Sequence of chain 1.A:
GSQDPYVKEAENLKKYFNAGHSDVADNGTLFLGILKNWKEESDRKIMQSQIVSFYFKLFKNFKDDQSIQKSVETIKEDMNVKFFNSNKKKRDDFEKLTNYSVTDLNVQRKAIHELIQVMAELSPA

Sequence of chain 1.F:
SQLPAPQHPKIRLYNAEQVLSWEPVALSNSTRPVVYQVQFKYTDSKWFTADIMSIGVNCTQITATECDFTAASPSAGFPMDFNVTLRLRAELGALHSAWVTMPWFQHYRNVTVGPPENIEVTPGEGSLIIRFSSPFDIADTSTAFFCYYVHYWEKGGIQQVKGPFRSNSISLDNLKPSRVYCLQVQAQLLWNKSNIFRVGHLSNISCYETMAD

Binding-site contacts:
Ligand atom C8 contacts residue ARG111 of chain 1.F at 4.1 Å.
Ligand atom C8 contacts residue SER88 of chain 1.A at 4.2 Å.
Ligand atom C2 contacts residue TRP106 of chain 1.F at 4.0 Å (hydrophobic).
Ligand atom C4 contacts residue ASN85 of chain 1.F at 4.2 Å.
Ligand atom O5 contacts residue TRP106 of chain 1.F at 4.3 Å.
Ligand atom C1 contacts residue TRP106 of chain 1.F at 3.6 Å (hydrophobic).
Ligand atom C3 contacts residue TRP106 of chain 1.F at 3.6 Å (hydrophobic).
Ligand atom C6 contacts residue THR87 of chain 1.F at 3.9 Å.
Ligand atom C7 contacts residue SER88 of chain 1.A at 4.5 Å.
Ligand atom C8 contacts residue TRP106 of chain 1.F at 3.5 Å (hydrophobic).
Ligand atom C7 contacts residue ASN85 of chain 1.F at 3.3 Å.
Ligand atom O7 contacts residue LYS90 of chain 1.A at 3.5 Å.
Ligand atom C5 contacts residue ASN85 of chain 1.F at 3.6 Å.
Ligand atom C1 contacts residue ASN85 of chain 1.F at 1.4 Å.
Ligand atom O5 contacts residue ASN85 of chain 1.F at 2.3 Å (h-bond).
Ligand atom N2 contacts residue TRP106 of chain 1.F at 3.3 Å.
Ligand atom C7 contacts residue LYS90 of chain 1.A at 4.2 Å.
Ligand atom O5 contacts residue THR45 of chain 1.F at 3.9 Å.
Ligand atom C3 contacts residue ASN85 of chain 1.F at 3.9 Å.
Ligand atom C5 contacts residue THR87 of chain 1.F at 4.3 Å.
Ligand atom C6 contacts residue LYS43 of chain 1.F at 4.1 Å.
Ligand atom C2 contacts residue ASN85 of chain 1.F at 2.6 Å.
Ligand atom O3 contacts residue TRP106 of chain 1.F at 4.2 Å.
Ligand atom N2 contacts residue ASN85 of chain 1.F at 3.1 Å (h-bond).
Ligand atom O7 contacts residue SER88 of chain 1.A at 3.8 Å.
Ligand atom C8 contacts residue GLN108 of chain 1.F at 4.2 Å.
Ligand atom O7 contacts residue ASN85 of chain 1.F at 3.1 Å (h-bond).
Ligand atom C6 contacts residue THR45 of chain 1.F at 3.6 Å.
Ligand atom C1 contacts residue THR45 of chain 1.F at 4.4 Å.
Ligand atom C5 contacts residue TRP106 of chain 1.F at 3.9 Å (hydrophobic).
Ligand atom C4 contacts residue TRP106 of chain 1.F at 4.1 Å (hydrophobic).
Ligand atom O6 contacts residue THR45 of chain 1.F at 2.8 Å (h-bond).
Ligand atom C7 contacts residue TRP106 of chain 1.F at 3.8 Å (hydrophobic).
Ligand atom O6 contacts residue LYS43 of chain 1.F at 4.1 Å.
Ligand atom O7 contacts residue TRP106 of chain 1.F at 3.7 Å.
Ligand atom O4 contacts residue TRP106 of chain 1.F at 3.8 Å.

The protein below binds the small molecule below.
Small molecule (SMILES): CC(=O)N[C@H]1[C@H](O[C@H]2[C@H](O)[C@@H](NC(C)=O)CO[C@@H]2CO)O[C@H](CO)[C@@H](O)[C@@H]1O